The protein below binds the small molecule below.
Small molecule (SMILES): Cc1cn([C@H]2C[C@H](O[P](=O)(O)OC[C@H]3O[C@@H](n4ccc(N)nc4=O)C[C@@H]3O[P](=O)(O)OC[C@H]3O[C@@H](n4ccc(N)nc4=O)C[C@@H]3O[P](=O)(O)OC[C@H]3O[C@@H](n4ccc(N)nc4=O)C[C@@H]3O[P](=O)(O)OC[C@H]3O[C@@H](N4C[C@H](C)C(=O)NC4=O)C[C@@H]3O)[C@@H](CO[P](=O)(O)O[C@H]3C[C@H](n4ccc(N)nc4=O)O[C@@H]3CO[P](=O)(O)O[C@H]3C[C@H](n4ccc(N)nc4=O)O[C@@H]3CO[P](=O)(O)O[C@H]3C[C@H](n4ccc(N)nc4=O)O[C@@H]3COP(=O)=O)O2)c(=O)[nH]c1=O

Binding-site contacts:
Ligand atom C6 contacts residue LYS20 of chain 1.C at 3.4 Å.
Ligand atom O4' contacts residue ILE18 of chain 1.C at 3.4 Å.
Ligand atom N3 contacts residue SER16 of chain 1.C at 3.4 Å.
Ligand atom N4 contacts residue ILE38 of chain 1.C at 3.0 Å (h-bond).
Ligand atom N4 contacts residue ILE38 of chain 1.B at 2.9 Å (h-bond).
Ligand atom C7 contacts residue ASN37 of chain 1.C at 3.4 Å.
Ligand atom C2' contacts residue ARG29 of chain 1.C at 3.4 Å.
Ligand atom N1 contacts residue GLY15 of chain 1.B at 3.5 Å (h-bond).
Ligand atom O2 contacts residue ARG29 of chain 1.B at 2.5 Å (salt-bridge).
Ligand atom O4' contacts residue ILE18 of chain 1.B at 3.3 Å.
Ligand atom C6 contacts residue GLY19 of chain 1.B at 3.4 Å.
Ligand atom O2 contacts residue ARG46 of chain 1.B at 2.5 Å (salt-bridge).
Ligand atom OP1 contacts residue LYS21 of chain 1.C at 3.2 Å (salt-bridge).
Ligand atom O4 contacts residue GLU40 of chain 1.C at 3.1 Å (salt-bridge).
Ligand atom C5' contacts residue LYS21 of chain 1.C at 3.5 Å.
Ligand atom N3 contacts residue ARG46 of chain 1.C at 3.4 Å (salt-bridge).
Ligand atom C2 contacts residue ARG29 of chain 1.C at 3.5 Å.
Ligand atom N4 contacts residue LYS67 of chain 1.C at 3.1 Å (salt-bridge).
Ligand atom O2 contacts residue GLY15 of chain 1.B at 3.4 Å (h-bond).
Ligand atom OP1 contacts residue LYS21 of chain 1.B at 3.0 Å (salt-bridge).
Ligand atom N3 contacts residue ARG46 of chain 1.B at 2.9 Å (salt-bridge).
Ligand atom O2 contacts residue ARG29 of chain 1.C at 2.4 Å (salt-bridge).
Ligand atom OP1 contacts residue LYS12 of chain 1.C at 3.5 Å (salt-bridge).
Ligand atom C1' contacts residue ILE18 of chain 1.C at 3.5 Å (hydrophobic).
Ligand atom C4 contacts residue SER16 of chain 1.C at 3.5 Å.
Ligand atom C6 contacts residue ILE18 of chain 1.C at 3.5 Å (hydrophobic).
Ligand atom C2 contacts residue GLY15 of chain 1.C at 3.5 Å.
Ligand atom C5 contacts residue ASN37 of chain 1.C at 3.2 Å.
Ligand atom N3 contacts residue ILE38 of chain 1.B at 3.5 Å (h-bond).
Ligand atom N4 contacts residue SER16 of chain 1.C at 3.1 Å (h-bond).
Ligand atom N3 contacts residue SER16 of chain 1.B at 3.5 Å.
Ligand atom C5 contacts residue ILE18 of chain 1.C at 3.5 Å (hydrophobic).
Ligand atom C2 contacts residue ARG46 of chain 1.B at 3.3 Å.
Ligand atom C2 contacts residue GLY15 of chain 1.B at 3.2 Å.
Ligand atom N3 contacts residue GLY15 of chain 1.B at 3.4 Å (h-bond).
Ligand atom C6 contacts residue LYS20 of chain 1.B at 3.1 Å.
Ligand atom N4 contacts residue GLY11 of chain 1.C at 3.5 Å (h-bond).
Ligand atom C2' contacts residue ILE18 of chain 1.C at 3.4 Å (hydrophobic).
Ligand atom N4 contacts residue LYS67 of chain 1.B at 3.4 Å (salt-bridge).
Ligand atom O2 contacts residue ARG46 of chain 1.C at 2.9 Å (salt-bridge).

Sequence of chain 1.C:
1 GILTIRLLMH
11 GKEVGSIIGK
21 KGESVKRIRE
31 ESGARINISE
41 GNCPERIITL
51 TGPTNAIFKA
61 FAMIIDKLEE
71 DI

Sequence of chain 1.B:
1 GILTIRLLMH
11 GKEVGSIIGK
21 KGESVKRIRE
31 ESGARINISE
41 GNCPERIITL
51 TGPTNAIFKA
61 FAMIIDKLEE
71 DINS